The protein below binds the small molecule below.
Small molecule (SMILES): CC(=O)N[C@H]1[C@H]([C@H](O)[C@H](O)CO)O[C@@](O[C@H]2[C@@H](O)[C@@H](CO)O[C@@H](O[C@H]3[C@H](O)[C@@H](O)[C@H](O)O[C@@H]3CO)[C@@H]2O)(C(=O)O)C[C@@H]1O

Sequence of chain 10.A:
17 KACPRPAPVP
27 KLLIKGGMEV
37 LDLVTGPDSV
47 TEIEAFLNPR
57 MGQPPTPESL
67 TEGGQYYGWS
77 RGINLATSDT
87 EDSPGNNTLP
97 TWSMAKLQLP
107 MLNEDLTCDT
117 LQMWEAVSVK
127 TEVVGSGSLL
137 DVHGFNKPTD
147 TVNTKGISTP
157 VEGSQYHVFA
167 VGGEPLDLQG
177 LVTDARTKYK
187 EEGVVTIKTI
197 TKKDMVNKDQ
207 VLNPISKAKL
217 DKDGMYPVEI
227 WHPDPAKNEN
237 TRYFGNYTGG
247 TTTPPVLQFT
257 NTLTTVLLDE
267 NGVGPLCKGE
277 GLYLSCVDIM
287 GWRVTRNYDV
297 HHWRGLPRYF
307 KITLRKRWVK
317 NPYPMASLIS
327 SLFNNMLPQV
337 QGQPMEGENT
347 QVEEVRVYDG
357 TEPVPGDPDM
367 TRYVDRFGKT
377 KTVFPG

Sequence of chain 10.E:
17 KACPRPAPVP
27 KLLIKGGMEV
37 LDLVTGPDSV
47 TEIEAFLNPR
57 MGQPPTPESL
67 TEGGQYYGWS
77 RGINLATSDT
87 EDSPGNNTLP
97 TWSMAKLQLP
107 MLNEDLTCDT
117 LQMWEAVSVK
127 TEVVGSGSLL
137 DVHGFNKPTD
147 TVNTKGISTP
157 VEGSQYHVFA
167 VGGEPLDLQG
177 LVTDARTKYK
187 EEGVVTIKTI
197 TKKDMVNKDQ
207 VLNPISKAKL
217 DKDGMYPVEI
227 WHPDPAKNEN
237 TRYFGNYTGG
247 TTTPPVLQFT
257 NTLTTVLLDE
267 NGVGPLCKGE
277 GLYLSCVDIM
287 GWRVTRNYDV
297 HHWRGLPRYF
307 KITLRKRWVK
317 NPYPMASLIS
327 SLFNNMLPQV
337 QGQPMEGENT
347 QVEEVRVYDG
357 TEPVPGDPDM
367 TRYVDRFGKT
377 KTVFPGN

Binding-site contacts:
Ligand atom C1 contacts residue TYR72 of chain 10.E at 3.7 Å (hydrophobic).
Ligand atom O6 contacts residue GLY78 of chain 10.E at 3.8 Å.
Ligand atom C5 contacts residue ASN93 of chain 10.E at 4.3 Å.
Ligand atom C1 contacts residue ARG77 of chain 10.E at 3.4 Å.
Ligand atom C4 contacts residue GLY78 of chain 10.E at 3.4 Å.
Ligand atom O10 contacts residue ASN293 of chain 10.E at 3.8 Å.
Ligand atom C3 contacts residue VAL296 of chain 10.E at 3.5 Å (hydrophobic).
Ligand atom O8 contacts residue TYR72 of chain 10.E at 3.2 Å (h-bond).
Ligand atom C4 contacts residue ARG77 of chain 10.E at 4.2 Å.
Ligand atom N5 contacts residue TYR72 of chain 10.E at 3.2 Å (h-bond).
Ligand atom O1A contacts residue TYR72 of chain 10.E at 3.4 Å.
Ligand atom O10 contacts residue THR291 of chain 10.E at 4.0 Å.
Ligand atom C6 contacts residue ASN93 of chain 10.E at 3.5 Å.
Ligand atom C3 contacts residue GLY78 of chain 10.E at 4.2 Å.
Ligand atom O4 contacts residue VAL296 of chain 10.E at 4.2 Å.
Ligand atom C5 contacts residue TYR72 of chain 10.E at 3.5 Å (hydrophobic).
Ligand atom O1A contacts residue GLY78 of chain 10.E at 3.6 Å (h-bond).
Ligand atom O6 contacts residue ARG77 of chain 10.E at 4.0 Å.
Ligand atom O4 contacts residue TYR72 of chain 10.E at 3.9 Å.
Ligand atom O1B contacts residue ARG77 of chain 10.E at 2.8 Å (salt-bridge).
Ligand atom C11 contacts residue ASP85 of chain 10.A at 3.8 Å.
Ligand atom C3 contacts residue HIS298 of chain 10.E at 3.6 Å.
Ligand atom C3 contacts residue GLY78 of chain 10.E at 4.1 Å.
Ligand atom O4 contacts residue HIS298 of chain 10.E at 3.1 Å (h-bond).
Ligand atom O1A contacts residue ARG77 of chain 10.E at 3.1 Å (salt-bridge).
Ligand atom O4 contacts residue GLY78 of chain 10.E at 3.1 Å.
Ligand atom O4 contacts residue THR291 of chain 10.E at 3.4 Å.
Ligand atom O3 contacts residue GLY78 of chain 10.E at 3.6 Å.
Ligand atom C4 contacts residue TYR72 of chain 10.E at 3.2 Å (hydrophobic).
Ligand atom C7 contacts residue TYR72 of chain 10.E at 4.2 Å (hydrophobic).
Ligand atom O6 contacts residue THR94 of chain 10.E at 3.7 Å.
Ligand atom C6 contacts residue TYR72 of chain 10.E at 3.5 Å (hydrophobic).
Ligand atom C10 contacts residue TYR72 of chain 10.E at 4.2 Å (hydrophobic).
Ligand atom C8 contacts residue TYR72 of chain 10.E at 4.2 Å (hydrophobic).
Ligand atom O3 contacts residue VAL296 of chain 10.E at 4.2 Å.
Ligand atom C4 contacts residue HIS298 of chain 10.E at 3.7 Å.
Ligand atom O1B contacts residue TYR72 of chain 10.E at 3.7 Å.
Ligand atom O4 contacts residue ILE79 of chain 10.E at 3.4 Å (h-bond).
Ligand atom C2 contacts residue GLY78 of chain 10.E at 4.2 Å.
Ligand atom O6 contacts residue ASN93 of chain 10.E at 2.8 Å (h-bond).